Sequence of chain 1.C:
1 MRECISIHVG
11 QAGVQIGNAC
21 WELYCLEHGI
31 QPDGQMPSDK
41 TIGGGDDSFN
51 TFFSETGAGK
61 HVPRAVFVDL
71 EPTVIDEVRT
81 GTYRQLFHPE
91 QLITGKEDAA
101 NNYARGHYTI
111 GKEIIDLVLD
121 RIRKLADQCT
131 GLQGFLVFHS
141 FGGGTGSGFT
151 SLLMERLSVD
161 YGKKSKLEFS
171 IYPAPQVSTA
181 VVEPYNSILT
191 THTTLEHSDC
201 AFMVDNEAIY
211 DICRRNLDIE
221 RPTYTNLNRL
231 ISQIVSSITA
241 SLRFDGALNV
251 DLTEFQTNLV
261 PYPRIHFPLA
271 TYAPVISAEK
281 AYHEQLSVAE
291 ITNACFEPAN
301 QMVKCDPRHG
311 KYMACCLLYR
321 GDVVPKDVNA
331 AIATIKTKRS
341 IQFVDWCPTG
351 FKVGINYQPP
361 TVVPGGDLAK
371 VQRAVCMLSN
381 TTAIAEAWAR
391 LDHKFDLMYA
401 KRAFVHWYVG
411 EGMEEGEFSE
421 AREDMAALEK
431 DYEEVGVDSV

A protein and the small-molecule ligand that binds it are described below.
Small molecule (SMILES): O=C(Cc1ccc(-c2ccc(OCCN3CCN(C(=O)CC4CC4)CC3)cc2)cn1)NCc1ccccc1

Sequence of chain 1.D:
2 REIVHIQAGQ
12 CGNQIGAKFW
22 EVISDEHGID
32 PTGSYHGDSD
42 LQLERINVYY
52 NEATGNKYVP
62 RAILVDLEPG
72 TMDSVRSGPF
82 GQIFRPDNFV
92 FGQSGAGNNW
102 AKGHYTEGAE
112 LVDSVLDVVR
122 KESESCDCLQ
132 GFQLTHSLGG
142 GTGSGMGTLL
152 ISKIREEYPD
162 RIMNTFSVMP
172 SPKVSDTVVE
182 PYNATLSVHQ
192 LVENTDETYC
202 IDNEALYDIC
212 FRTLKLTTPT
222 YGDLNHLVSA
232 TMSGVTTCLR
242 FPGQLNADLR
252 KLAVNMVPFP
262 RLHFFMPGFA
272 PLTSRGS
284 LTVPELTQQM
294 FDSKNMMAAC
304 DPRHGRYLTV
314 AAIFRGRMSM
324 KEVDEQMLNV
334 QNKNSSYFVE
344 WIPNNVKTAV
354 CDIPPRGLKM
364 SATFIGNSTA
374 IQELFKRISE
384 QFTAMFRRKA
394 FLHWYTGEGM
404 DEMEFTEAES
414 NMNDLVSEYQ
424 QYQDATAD

Binding-site contacts:
Ligand atom C03 contacts residue TYR200 of chain 1.D at 3.0 Å (hydrophobic).
Ligand atom C34 contacts residue TYR200 of chain 1.D at 3.4 Å (hydrophobic).
Ligand atom O20 contacts residue ARG221 of chain 1.C at 2.5 Å (salt-bridge).
Ligand atom O01 contacts residue LEU253 of chain 1.D at 3.2 Å.
Ligand atom C36 contacts residue PHE167 of chain 1.D at 3.5 Å (hydrophobic).
Ligand atom O12 contacts residue LYS350 of chain 1.D at 3.4 Å.
Ligand atom C27 contacts residue ALA352 of chain 1.D at 3.7 Å (hydrophobic).
Ligand atom C26 contacts residue THR351 of chain 1.D at 3.6 Å.
Ligand atom C29 contacts residue CYS239 of chain 1.D at 3.7 Å (hydrophobic).
Ligand atom C03 contacts residue VAL236 of chain 1.D at 3.7 Å (hydrophobic).
Ligand atom C33 contacts residue LEU250 of chain 1.D at 3.7 Å (hydrophobic).
Ligand atom C35 contacts residue TYR200 of chain 1.D at 3.5 Å (hydrophobic).
Ligand atom C34 contacts residue VAL236 of chain 1.D at 3.5 Å (hydrophobic).
Ligand atom C09 contacts residue LEU253 of chain 1.D at 3.5 Å (hydrophobic).
Ligand atom C11 contacts residue LYS350 of chain 1.D at 3.4 Å.
Ligand atom C23 contacts residue VAL177 of chain 1.C at 3.3 Å (hydrophobic).
Ligand atom O01 contacts residue GLU198 of chain 1.D at 3.3 Å (salt-bridge).
Ligand atom C33 contacts residue VAL236 of chain 1.D at 3.7 Å (hydrophobic).
Ligand atom C34 contacts residue ASN165 of chain 1.D at 3.6 Å.
Ligand atom C02 contacts residue TYR200 of chain 1.D at 3.0 Å (hydrophobic).
Ligand atom C35 contacts residue ASN165 of chain 1.D at 3.4 Å.
Ligand atom C37 contacts residue TYR50 of chain 1.D at 3.6 Å (hydrophobic).
Ligand atom C23 contacts residue PRO222 of chain 1.C at 3.5 Å (hydrophobic).
Ligand atom N31 contacts residue TYR200 of chain 1.D at 3.7 Å.
Ligand atom C19 contacts residue ARG221 of chain 1.C at 3.6 Å.
Ligand atom N31 contacts residue LEU253 of chain 1.D at 3.5 Å.
Ligand atom C02 contacts residue LEU253 of chain 1.D at 3.7 Å (hydrophobic).
Ligand atom C07 contacts residue LEU253 of chain 1.D at 3.7 Å (hydrophobic).
Ligand atom C35 contacts residue PHE167 of chain 1.D at 3.6 Å (hydrophobic).
Ligand atom O01 contacts residue TYR200 of chain 1.D at 3.2 Å (h-bond).
Ligand atom C36 contacts residue GLN134 of chain 1.D at 3.7 Å.
Ligand atom C16 contacts residue THR179 of chain 1.C at 3.6 Å.
Ligand atom C06 contacts residue ALA314 of chain 1.D at 3.6 Å (hydrophobic).
Ligand atom C37 contacts residue GLN134 of chain 1.D at 3.3 Å.
Ligand atom C13 contacts residue THR351 of chain 1.D at 3.2 Å.
Ligand atom C24 contacts residue TYR224 of chain 1.C at 3.5 Å (hydrophobic).
Ligand atom C38 contacts residue THR237 of chain 1.D at 3.7 Å.
Ligand atom C38 contacts residue LEU250 of chain 1.D at 3.4 Å (hydrophobic).
Ligand atom C10 contacts residue LYS350 of chain 1.D at 3.6 Å.
Ligand atom C32 contacts residue VAL236 of chain 1.D at 3.2 Å (hydrophobic).